Sequence of chain 3.A:
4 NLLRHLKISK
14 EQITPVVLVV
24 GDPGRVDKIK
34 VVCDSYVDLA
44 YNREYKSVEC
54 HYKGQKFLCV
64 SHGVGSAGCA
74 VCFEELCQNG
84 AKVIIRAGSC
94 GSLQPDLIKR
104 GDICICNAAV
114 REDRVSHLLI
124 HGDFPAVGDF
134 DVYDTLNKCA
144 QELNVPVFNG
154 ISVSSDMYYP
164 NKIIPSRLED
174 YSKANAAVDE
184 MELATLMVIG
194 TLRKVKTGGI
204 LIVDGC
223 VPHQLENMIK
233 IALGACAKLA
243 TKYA

Binding-site contacts:
Ligand atom N3 contacts residue GLU183 of chain 5.A at 3.3 Å.
Ligand atom O3' contacts residue PO41 of chain 5.B at 2.7 Å (h-bond).
Ligand atom C6 contacts residue ASP182 of chain 5.A at 3.9 Å.
Ligand atom C6' contacts residue SER92 of chain 5.A at 3.4 Å.
Ligand atom O5' contacts residue TYR161 of chain 5.A at 3.6 Å.
Ligand atom C10 contacts residue PO41 of chain 5.B at 3.4 Å.
Ligand atom C2 contacts residue ASP182 of chain 5.A at 3.7 Å.
Ligand atom N1 contacts residue TYR161 of chain 5.A at 3.9 Å.
Ligand atom C8 contacts residue CYS93 of chain 5.A at 3.8 Å (hydrophobic).
Ligand atom O3' contacts residue GLU185 of chain 5.A at 2.5 Å (salt-bridge).
Ligand atom C4 contacts residue ASP182 of chain 5.A at 3.8 Å.
Ligand atom C3' contacts residue GLU185 of chain 5.A at 3.4 Å.
Ligand atom O3' contacts residue VAL67 of chain 5.A at 3.9 Å.
Ligand atom C2' contacts residue MET184 of chain 5.A at 3.7 Å (hydrophobic).
Ligand atom C5' contacts residue TYR161 of chain 5.A at 3.8 Å (hydrophobic).
Ligand atom N1' contacts residue SER92 of chain 5.A at 3.4 Å (h-bond).
Ligand atom C3' contacts residue PO41 of chain 5.B at 3.6 Å.
Ligand atom C2' contacts residue PO41 of chain 5.B at 3.4 Å.
Ligand atom C3' contacts residue MET184 of chain 5.A at 3.7 Å (hydrophobic).
Ligand atom C10 contacts residue SER92 of chain 5.A at 3.0 Å.
Ligand atom C6 contacts residue TYR161 of chain 5.A at 3.6 Å (hydrophobic).
Ligand atom C4' contacts residue PO41 of chain 5.B at 3.7 Å.
Ligand atom O5' contacts residue HIS8 of chain 3.A at 2.6 Å (h-bond).
Ligand atom C8 contacts residue ASP207 of chain 5.A at 3.7 Å.
Ligand atom C10 contacts residue CYS93 of chain 5.A at 3.8 Å (hydrophobic).
Ligand atom N7 contacts residue ASP207 of chain 5.A at 3.7 Å.
Ligand atom C5' contacts residue HIS8 of chain 3.A at 3.3 Å.
Ligand atom N3 contacts residue MET184 of chain 5.A at 3.7 Å.
Ligand atom C2' contacts residue GLU185 of chain 5.A at 3.6 Å.
Ligand atom C10 contacts residue GLU183 of chain 5.A at 3.8 Å.
Ligand atom N3 contacts residue ASP182 of chain 5.A at 3.7 Å.
Ligand atom C5 contacts residue TYR161 of chain 5.A at 3.7 Å (hydrophobic).
Ligand atom N1 contacts residue ASP182 of chain 5.A at 3.3 Å (salt-bridge).
Ligand atom N2 contacts residue GLU183 of chain 5.A at 3.3 Å (salt-bridge).
Ligand atom N2 contacts residue MET184 of chain 5.A at 3.5 Å.
Ligand atom C6' contacts residue PO41 of chain 5.B at 3.4 Å.
Ligand atom N1' contacts residue PO41 of chain 5.B at 2.7 Å (h-bond).
Ligand atom N7 contacts residue GLY94 of chain 5.A at 3.9 Å.
Ligand atom C9 contacts residue CYS93 of chain 5.A at 3.8 Å (hydrophobic).
Ligand atom N2 contacts residue ASP182 of chain 5.A at 3.8 Å.

Sequence of chain 5.A:
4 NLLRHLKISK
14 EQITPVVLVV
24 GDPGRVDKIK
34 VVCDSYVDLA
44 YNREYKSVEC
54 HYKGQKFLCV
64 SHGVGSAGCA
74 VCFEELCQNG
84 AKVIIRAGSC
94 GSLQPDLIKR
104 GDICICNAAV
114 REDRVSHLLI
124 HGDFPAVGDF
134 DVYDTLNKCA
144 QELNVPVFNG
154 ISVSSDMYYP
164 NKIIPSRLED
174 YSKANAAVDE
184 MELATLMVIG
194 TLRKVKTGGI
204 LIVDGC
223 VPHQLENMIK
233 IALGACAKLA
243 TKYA

This small molecule binds to this protein.
Small molecule (SMILES): Nc1nc2c(CN3C[C@H](CO)[C@@H](O)C3)c[nH]c2c(=O)[nH]1